Sequence of chain 14.A:
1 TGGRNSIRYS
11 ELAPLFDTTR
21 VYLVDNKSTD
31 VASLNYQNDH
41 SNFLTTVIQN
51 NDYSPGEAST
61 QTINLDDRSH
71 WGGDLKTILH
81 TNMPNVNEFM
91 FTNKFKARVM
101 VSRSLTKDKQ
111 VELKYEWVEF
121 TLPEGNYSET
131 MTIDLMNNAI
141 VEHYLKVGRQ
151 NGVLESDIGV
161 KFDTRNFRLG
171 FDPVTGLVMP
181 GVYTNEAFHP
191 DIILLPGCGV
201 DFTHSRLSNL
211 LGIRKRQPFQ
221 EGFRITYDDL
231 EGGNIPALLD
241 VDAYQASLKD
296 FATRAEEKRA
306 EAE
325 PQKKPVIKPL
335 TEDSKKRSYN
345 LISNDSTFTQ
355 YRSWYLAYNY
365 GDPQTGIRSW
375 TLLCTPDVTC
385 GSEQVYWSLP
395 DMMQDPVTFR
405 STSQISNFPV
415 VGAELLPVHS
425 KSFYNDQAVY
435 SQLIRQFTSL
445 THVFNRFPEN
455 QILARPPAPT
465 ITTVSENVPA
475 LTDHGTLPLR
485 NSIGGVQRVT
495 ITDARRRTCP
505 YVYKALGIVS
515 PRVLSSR

Binding-site contacts:
Ligand atom O3S contacts residue ARG224 of chain 14.A at 3.8 Å.
Ligand atom C1 contacts residue ARG224 of chain 14.A at 4.1 Å.
Ligand atom N1 contacts residue TRP374 of chain 14.A at 3.5 Å.
Ligand atom O1S contacts residue TRP374 of chain 14.A at 4.0 Å.
Ligand atom S1 contacts residue TRP374 of chain 14.A at 4.4 Å.
Ligand atom C2 contacts residue TRP374 of chain 14.A at 4.0 Å (hydrophobic).
Ligand atom C2 contacts residue ARG224 of chain 14.A at 4.0 Å.
Ligand atom O1S contacts residue GLY222 of chain 14.A at 3.0 Å (h-bond).
Ligand atom S1 contacts residue GLY222 of chain 14.A at 3.8 Å.
Ligand atom C3 contacts residue TRP374 of chain 14.A at 4.0 Å (hydrophobic).
Ligand atom C3 contacts residue ASP229 of chain 14.A at 4.4 Å.
Ligand atom O1S contacts residue PHE223 of chain 14.A at 3.2 Å.
Ligand atom O1S contacts residue LYS215 of chain 14.A at 3.9 Å.
Ligand atom O2S contacts residue GLY222 of chain 14.A at 3.4 Å (h-bond).
Ligand atom O1S contacts residue ARG224 of chain 14.A at 2.9 Å (salt-bridge).
Ligand atom S1 contacts residue ARG224 of chain 14.A at 4.0 Å.
Ligand atom O2S contacts residue LYS215 of chain 14.A at 3.1 Å (salt-bridge).
Ligand atom S1 contacts residue LYS215 of chain 14.A at 4.1 Å.
Ligand atom C1 contacts residue TRP374 of chain 14.A at 3.3 Å (hydrophobic).

This protein binds this small molecule.
Small molecule (SMILES): CCCCCCCCCCCC[N+](C)(C)CCCS(=O)(=O)O